The small molecule below binds the protein below.
Small molecule (SMILES): Cc1cc(CCCOc2c(C)cc(-c3nnn(C)n3)cc2C)on1

Binding-site contacts:
Ligand atom CM6 contacts residue LEU184 of chain 48.A at 3.7 Å (hydrophobic).
Ligand atom N5A contacts residue LEU217 of chain 48.A at 3.6 Å.
Ligand atom C2A contacts residue PHE179 of chain 48.A at 3.5 Å (hydrophobic).
Ligand atom CM4 contacts residue VAL168 of chain 48.A at 3.9 Å (hydrophobic).
Ligand atom C6B contacts residue ILE98 of chain 48.A at 3.8 Å (hydrophobic).
Ligand atom N1A contacts residue LEU217 of chain 48.A at 3.3 Å.
Ligand atom C5B contacts residue LEU181 of chain 48.A at 3.6 Å (hydrophobic).
Ligand atom O1B contacts residue ILE98 of chain 48.A at 3.2 Å.
Ligand atom C1B contacts residue ILE98 of chain 48.A at 3.7 Å (hydrophobic).
Ligand atom C3 contacts residue LEU100 of chain 48.A at 3.8 Å (hydrophobic).
Ligand atom C5B contacts residue TYR144 of chain 48.A at 3.8 Å (hydrophobic).
Ligand atom N4A contacts residue TYR144 of chain 48.A at 3.7 Å.
Ligand atom N5A contacts residue PHE179 of chain 48.A at 3.3 Å.
Ligand atom N4A contacts residue PHE179 of chain 48.A at 3.5 Å.
Ligand atom N2 contacts residue MET214 of chain 48.A at 3.8 Å.
Ligand atom C1B contacts residue LEU181 of chain 48.A at 4.0 Å (hydrophobic).
Ligand atom CM4 contacts residue ALA166 of chain 48.A at 3.1 Å (hydrophobic).
Ligand atom CM2 contacts residue ILE77 of chain 48.A at 3.8 Å (hydrophobic).
Ligand atom C2B contacts residue ILE122 of chain 48.A at 4.0 Å (hydrophobic).
Ligand atom O1 contacts residue LEU100 of chain 48.A at 3.7 Å.
Ligand atom CM4 contacts residue TYR142 of chain 48.A at 3.7 Å (hydrophobic).
Ligand atom C6B contacts residue LEU181 of chain 48.A at 3.5 Å (hydrophobic).
Ligand atom C5 contacts residue MET214 of chain 48.A at 3.4 Å (hydrophobic).
Ligand atom C2A contacts residue LEU217 of chain 48.A at 4.0 Å (hydrophobic).
Ligand atom CM6 contacts residue TYR144 of chain 48.A at 3.7 Å (hydrophobic).
Ligand atom C4 contacts residue MET214 of chain 48.A at 3.7 Å (hydrophobic).
Ligand atom CM3 contacts residue TYR190 of chain 48.A at 3.6 Å (hydrophobic).
Ligand atom N5A contacts residue MET124 of chain 48.A at 3.9 Å.
Ligand atom N2 contacts residue LEU100 of chain 48.A at 3.8 Å.
Ligand atom N1A contacts residue MET124 of chain 48.A at 3.6 Å.
Ligand atom C4 contacts residue TYR190 of chain 48.A at 3.7 Å (hydrophobic).
Ligand atom N1A contacts residue PHE179 of chain 48.A at 3.3 Å.
Ligand atom CM2 contacts residue ILE122 of chain 48.A at 3.8 Å (hydrophobic).
Ligand atom C1C contacts residue MET214 of chain 48.A at 3.2 Å (hydrophobic).
Ligand atom O1 contacts residue MET214 of chain 48.A at 3.2 Å.
Ligand atom N3A contacts residue TYR144 of chain 48.A at 3.2 Å.
Ligand atom C4 contacts residue LEU100 of chain 48.A at 3.9 Å (hydrophobic).
Ligand atom N3A contacts residue PHE179 of chain 48.A at 3.7 Å.
Ligand atom CM4 contacts residue TYR144 of chain 48.A at 3.8 Å (hydrophobic).
Ligand atom CM6 contacts residue LEU181 of chain 48.A at 3.8 Å (hydrophobic).

Sequence of chain 48.A:
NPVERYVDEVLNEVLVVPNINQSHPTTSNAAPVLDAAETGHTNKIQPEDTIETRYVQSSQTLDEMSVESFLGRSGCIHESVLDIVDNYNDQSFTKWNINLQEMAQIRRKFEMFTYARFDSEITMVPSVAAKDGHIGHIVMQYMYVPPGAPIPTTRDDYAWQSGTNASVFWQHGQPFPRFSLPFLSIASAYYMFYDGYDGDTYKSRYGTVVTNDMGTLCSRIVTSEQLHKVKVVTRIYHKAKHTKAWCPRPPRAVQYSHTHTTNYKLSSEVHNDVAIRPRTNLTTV